A protein and the small-molecule ligand that binds it are described below.
Small molecule (SMILES): CCCN[C@H]1CCc2nc(N)sc2C1

Binding-site contacts:
Ligand atom C5 contacts residue ASP255 of chain 1.E at 4.0 Å.
Ligand atom N2 contacts residue ASP255 of chain 1.E at 2.6 Å (salt-bridge).
Ligand atom C8 contacts residue PHE490 of chain 1.E at 3.6 Å (hydrophobic).
Ligand atom C1 contacts residue VAL256 of chain 1.E at 4.0 Å (hydrophobic).
Ligand atom C4 contacts residue HIS494 of chain 1.E at 3.5 Å.
Ligand atom N3 contacts residue VAL256 of chain 1.E at 4.1 Å.
Ligand atom N2 contacts residue TYR518 of chain 1.E at 4.2 Å.
Ligand atom S contacts residue VAL256 of chain 1.E at 4.0 Å.
Ligand atom S contacts residue PHE491 of chain 1.E at 4.2 Å.
Ligand atom C3 contacts residue PHE490 of chain 1.E at 4.4 Å (hydrophobic).
Ligand atom N3 contacts residue PHE491 of chain 1.E at 4.2 Å.
Ligand atom N1 contacts residue HIS494 of chain 1.E at 4.1 Å.
Ligand atom N3 contacts residue SER337 of chain 1.E at 3.3 Å (h-bond).
Ligand atom N3 contacts residue THR260 of chain 1.E at 4.2 Å.
Ligand atom C8 contacts residue ASP255 of chain 1.E at 3.1 Å.
Ligand atom C9 contacts residue TYR518 of chain 1.E at 3.2 Å (hydrophobic).
Ligand atom C7 contacts residue VAL256 of chain 1.E at 3.9 Å (hydrophobic).
Ligand atom C3 contacts residue CYS259 of chain 1.E at 3.8 Å (hydrophobic).
Ligand atom C6 contacts residue PHE490 of chain 1.E at 3.9 Å (hydrophobic).
Ligand atom C5 contacts residue PHE490 of chain 1.E at 3.5 Å (hydrophobic).
Ligand atom C9 contacts residue PHE490 of chain 1.E at 4.2 Å (hydrophobic).
Ligand atom C10 contacts residue TYR518 of chain 1.E at 3.6 Å (hydrophobic).
Ligand atom C8 contacts residue THR514 of chain 1.E at 4.3 Å.
Ligand atom N3 contacts residue SER341 of chain 1.E at 3.5 Å.
Ligand atom C9 contacts residue CYS259 of chain 1.E at 3.8 Å (hydrophobic).
Ligand atom C8 contacts residue TYR518 of chain 1.E at 3.6 Å (hydrophobic).
Ligand atom S contacts residue CYS259 of chain 1.E at 3.9 Å.
Ligand atom N2 contacts residue CYS259 of chain 1.E at 4.4 Å.
Ligand atom C7 contacts residue SER337 of chain 1.E at 4.4 Å.
Ligand atom C7 contacts residue PHE491 of chain 1.E at 4.1 Å (hydrophobic).
Ligand atom C10 contacts residue PHE490 of chain 1.E at 3.7 Å (hydrophobic).
Ligand atom N1 contacts residue VAL256 of chain 1.E at 4.2 Å.
Ligand atom N2 contacts residue PHE490 of chain 1.E at 4.2 Å.
Ligand atom C2 contacts residue VAL256 of chain 1.E at 4.0 Å (hydrophobic).
Ligand atom N1 contacts residue SER337 of chain 1.E at 4.2 Å.
Ligand atom S contacts residue SER341 of chain 1.E at 4.3 Å.
Ligand atom C10 contacts residue THR514 of chain 1.E at 3.7 Å.
Ligand atom C2 contacts residue HIS494 of chain 1.E at 4.0 Å.
Ligand atom N3 contacts residue SER338 of chain 1.E at 4.0 Å.
Ligand atom C9 contacts residue ASP255 of chain 1.E at 3.5 Å.

Sequence of chain 1.E:
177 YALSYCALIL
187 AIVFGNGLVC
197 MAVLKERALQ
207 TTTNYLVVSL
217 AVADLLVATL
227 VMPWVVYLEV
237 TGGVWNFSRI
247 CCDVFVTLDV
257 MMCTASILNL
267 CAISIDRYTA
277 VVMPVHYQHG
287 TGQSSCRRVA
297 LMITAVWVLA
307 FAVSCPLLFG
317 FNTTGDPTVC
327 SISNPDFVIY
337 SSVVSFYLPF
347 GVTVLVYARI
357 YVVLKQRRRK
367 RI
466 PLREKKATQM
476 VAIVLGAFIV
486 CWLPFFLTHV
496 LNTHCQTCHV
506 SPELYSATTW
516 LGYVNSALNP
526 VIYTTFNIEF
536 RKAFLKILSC